Binding-site contacts:
Ligand atom O3 contacts residue GLU467 of chain 1.C at 4.3 Å.
Ligand atom C8 contacts residue TYR426 of chain 1.C at 4.0 Å (hydrophobic).
Ligand atom C4 contacts residue ARG159 of chain 1.C at 4.0 Å.
Ligand atom O3 contacts residue TRP465 of chain 1.C at 3.6 Å.
Ligand atom C6 contacts residue GLU467 of chain 1.C at 3.8 Å.
Ligand atom C6 contacts residue TRP465 of chain 1.C at 3.9 Å (hydrophobic).
Ligand atom O6 contacts residue TYR429 of chain 1.C at 4.0 Å.
Ligand atom O7 contacts residue TYR426 of chain 1.C at 2.6 Å (h-bond).
Ligand atom C8 contacts residue TRP400 of chain 1.C at 4.2 Å (hydrophobic).
Ligand atom O6 contacts residue ASP428 of chain 1.C at 2.8 Å (salt-bridge).
Ligand atom O6 contacts residue TRP465 of chain 1.C at 4.5 Å.
Ligand atom O7 contacts residue TRP465 of chain 1.C at 3.6 Å.
Ligand atom C3 contacts residue GLU467 of chain 1.C at 4.5 Å.
Ligand atom C5 contacts residue TYR426 of chain 1.C at 4.3 Å (hydrophobic).
Ligand atom C3 contacts residue TRP465 of chain 1.C at 3.7 Å (hydrophobic).
Ligand atom C3 contacts residue ARG159 of chain 1.C at 4.0 Å.
Ligand atom O3 contacts residue ARG159 of chain 1.C at 2.9 Å (salt-bridge).
Ligand atom C8 contacts residue TRP371 of chain 1.C at 3.9 Å (hydrophobic).
Ligand atom C7 contacts residue TYR426 of chain 1.C at 3.6 Å (hydrophobic).
Ligand atom C5 contacts residue GLU467 of chain 1.C at 4.1 Å.
Ligand atom C6 contacts residue TRP217 of chain 1.C at 4.0 Å (hydrophobic).
Ligand atom O4 contacts residue TRP217 of chain 1.C at 4.4 Å.
Ligand atom O5 contacts residue TYR426 of chain 1.C at 4.3 Å.
Ligand atom C6 contacts residue ASP428 of chain 1.C at 3.1 Å.
Ligand atom O6 contacts residue TRP217 of chain 1.C at 3.8 Å.
Ligand atom C8 contacts residue ASP320 of chain 1.C at 3.6 Å.
Ligand atom O3 contacts residue ASP188 of chain 1.C at 4.4 Å.
Ligand atom C5 contacts residue TRP465 of chain 1.C at 3.7 Å (hydrophobic).
Ligand atom C7 contacts residue TRP465 of chain 1.C at 4.2 Å (hydrophobic).
Ligand atom O6 contacts residue TYR426 of chain 1.C at 4.4 Å.
Ligand atom C4 contacts residue TRP465 of chain 1.C at 3.6 Å (hydrophobic).
Ligand atom C7 contacts residue ASP320 of chain 1.C at 4.4 Å.
Ligand atom O4 contacts residue ARG159 of chain 1.C at 3.4 Å (salt-bridge).
Ligand atom C4 contacts residue GLU467 of chain 1.C at 3.3 Å.
Ligand atom O4 contacts residue GLU467 of chain 1.C at 2.5 Å (salt-bridge).
Ligand atom C1 contacts residue TYR426 of chain 1.C at 4.0 Å (hydrophobic).
Ligand atom C5 contacts residue ASP428 of chain 1.C at 4.3 Å.
Ligand atom O3 contacts residue HIS259 of chain 1.C at 3.9 Å.
Ligand atom N2 contacts residue ASP320 of chain 1.C at 3.9 Å.

This small molecule binds to this protein.
Small molecule (SMILES): CC(=O)N[C@@H]1[C@@H](O)[C@@H](O)[C@@H](CO)O[C@H]1O

Sequence of chain 1.C:
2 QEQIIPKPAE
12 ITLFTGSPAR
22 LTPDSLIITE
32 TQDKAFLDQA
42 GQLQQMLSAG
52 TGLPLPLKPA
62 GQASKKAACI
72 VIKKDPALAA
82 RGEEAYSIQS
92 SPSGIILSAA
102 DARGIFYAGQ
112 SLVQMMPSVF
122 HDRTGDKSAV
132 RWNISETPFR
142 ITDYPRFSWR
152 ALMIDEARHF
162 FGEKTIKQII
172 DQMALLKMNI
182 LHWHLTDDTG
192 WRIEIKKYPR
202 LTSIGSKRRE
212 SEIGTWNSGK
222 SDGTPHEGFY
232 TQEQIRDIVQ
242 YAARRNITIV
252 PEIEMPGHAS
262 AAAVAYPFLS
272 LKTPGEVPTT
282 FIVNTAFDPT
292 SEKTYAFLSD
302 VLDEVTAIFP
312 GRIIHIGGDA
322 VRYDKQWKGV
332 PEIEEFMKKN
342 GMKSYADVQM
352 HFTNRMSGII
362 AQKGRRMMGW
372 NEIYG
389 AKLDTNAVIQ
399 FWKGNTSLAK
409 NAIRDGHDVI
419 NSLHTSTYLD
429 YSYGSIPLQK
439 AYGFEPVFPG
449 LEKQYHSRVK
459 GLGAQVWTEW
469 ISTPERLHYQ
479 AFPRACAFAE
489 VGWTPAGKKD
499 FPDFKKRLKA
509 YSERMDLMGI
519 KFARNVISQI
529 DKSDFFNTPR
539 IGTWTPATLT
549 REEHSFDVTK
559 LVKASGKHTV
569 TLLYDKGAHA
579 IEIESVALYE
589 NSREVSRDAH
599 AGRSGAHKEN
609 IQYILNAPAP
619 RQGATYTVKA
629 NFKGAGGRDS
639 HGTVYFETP